Sequence of chain 1.D:
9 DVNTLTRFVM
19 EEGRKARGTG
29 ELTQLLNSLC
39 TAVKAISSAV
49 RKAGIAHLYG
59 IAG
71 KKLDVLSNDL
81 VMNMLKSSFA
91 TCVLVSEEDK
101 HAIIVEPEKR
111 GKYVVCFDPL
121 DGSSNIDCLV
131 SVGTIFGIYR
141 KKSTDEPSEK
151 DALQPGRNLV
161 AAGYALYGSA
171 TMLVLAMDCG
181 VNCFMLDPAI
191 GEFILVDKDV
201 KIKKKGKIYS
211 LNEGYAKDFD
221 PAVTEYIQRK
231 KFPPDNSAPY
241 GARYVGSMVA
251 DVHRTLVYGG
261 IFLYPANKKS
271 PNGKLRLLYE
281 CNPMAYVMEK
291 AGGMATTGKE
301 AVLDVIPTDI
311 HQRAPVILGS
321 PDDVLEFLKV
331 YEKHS

Binding-site contacts:
Ligand atom O27 contacts residue LYS112 of chain 1.D at 3.4 Å.
Ligand atom O26 contacts residue THR27 of chain 1.D at 3.2 Å (h-bond).
Ligand atom O28 contacts residue TYR113 of chain 1.D at 2.7 Å (h-bond).
Ligand atom O27 contacts residue GLY26 of chain 1.D at 3.6 Å.
Ligand atom C1 contacts residue TYR113 of chain 1.D at 3.5 Å (hydrophobic).
Ligand atom P8 contacts residue THR27 of chain 1.D at 3.5 Å.
Ligand atom C52 contacts residue ALA24 of chain 1.D at 3.5 Å (hydrophobic).
Ligand atom C4 contacts residue ALA24 of chain 1.D at 3.5 Å (hydrophobic).
Ligand atom O26 contacts residue GLU29 of chain 1.D at 3.8 Å.
Ligand atom C1 contacts residue ARG140 of chain 1.D at 3.4 Å.
Ligand atom C6 contacts residue LEU30 of chain 1.D at 3.8 Å (hydrophobic).
Ligand atom C10 contacts residue LEU30 of chain 1.D at 3.2 Å (hydrophobic).
Ligand atom N14 contacts residue THR31 of chain 1.D at 2.8 Å (h-bond).
Ligand atom C9 contacts residue LEU30 of chain 1.D at 3.5 Å (hydrophobic).
Ligand atom C12 contacts residue GLY21 of chain 1.D at 3.4 Å.
Ligand atom C3 contacts residue ARG140 of chain 1.D at 3.6 Å.
Ligand atom O18 contacts residue ARG140 of chain 1.D at 3.6 Å.
Ligand atom C2 contacts residue ALA24 of chain 1.D at 3.9 Å (hydrophobic).
Ligand atom C2 contacts residue ARG140 of chain 1.D at 3.0 Å.
Ligand atom C6 contacts residue TYR113 of chain 1.D at 3.8 Å (hydrophobic).
Ligand atom P8 contacts residue GLY28 of chain 1.D at 3.6 Å.
Ligand atom S11 contacts residue GLU20 of chain 1.D at 3.6 Å.
Ligand atom O28 contacts residue LEU30 of chain 1.D at 2.8 Å (h-bond).
Ligand atom C12 contacts residue VAL17 of chain 1.D at 3.8 Å (hydrophobic).
Ligand atom C12 contacts residue THR31 of chain 1.D at 3.8 Å.
Ligand atom O18 contacts residue TYR113 of chain 1.D at 3.4 Å (h-bond).
Ligand atom N14 contacts residue GLY21 of chain 1.D at 3.6 Å.
Ligand atom O26 contacts residue GLY26 of chain 1.D at 3.5 Å.
Ligand atom S11 contacts residue MET177 of chain 1.D at 3.7 Å.
Ligand atom N14 contacts residue VAL17 of chain 1.D at 2.9 Å (h-bond).
Ligand atom O26 contacts residue GLY28 of chain 1.D at 2.7 Å (h-bond).
Ligand atom O27 contacts residue THR27 of chain 1.D at 2.6 Å (h-bond).
Ligand atom C3 contacts residue ALA24 of chain 1.D at 3.7 Å (hydrophobic).
Ligand atom C6 contacts residue ALA24 of chain 1.D at 3.8 Å (hydrophobic).
Ligand atom O27 contacts residue GLY28 of chain 1.D at 3.5 Å (h-bond).
Ligand atom C52 contacts residue LEU30 of chain 1.D at 3.5 Å (hydrophobic).
Ligand atom O28 contacts residue GLU29 of chain 1.D at 3.4 Å (salt-bridge).
Ligand atom P8 contacts residue TYR113 of chain 1.D at 3.6 Å.
Ligand atom N13 contacts residue LEU30 of chain 1.D at 3.5 Å.
Ligand atom N13 contacts residue GLY21 of chain 1.D at 3.4 Å.

The small molecule below binds the protein below.
Small molecule (SMILES): Nc1nc2c(s1)CCc1ccc(OP(=O)(O)O)cc1-2